Sequence of chain 1.K:
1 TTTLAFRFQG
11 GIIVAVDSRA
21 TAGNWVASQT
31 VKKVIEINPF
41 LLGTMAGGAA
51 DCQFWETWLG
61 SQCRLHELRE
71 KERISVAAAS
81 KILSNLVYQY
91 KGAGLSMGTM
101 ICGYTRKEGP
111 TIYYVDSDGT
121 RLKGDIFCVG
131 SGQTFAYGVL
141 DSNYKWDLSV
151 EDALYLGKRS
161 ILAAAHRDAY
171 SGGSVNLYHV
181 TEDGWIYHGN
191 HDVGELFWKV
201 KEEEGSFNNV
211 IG

Binding-site contacts:
Ligand atom C6 contacts residue HIS108 of chain 1.L at 3.7 Å.
Ligand atom C13 contacts residue ALA49 of chain 1.K at 4.1 Å (hydrophobic).
Ligand atom C13 contacts residue SER130 of chain 1.L at 4.0 Å.
Ligand atom C6 contacts residue ASP126 of chain 1.L at 4.0 Å.
Ligand atom N12 contacts residue SER130 of chain 1.L at 3.8 Å.
Ligand atom BR1 contacts residue ALA27 of chain 1.K at 4.0 Å.
Ligand atom C10 contacts residue TYR131 of chain 1.L at 3.8 Å (hydrophobic).
Ligand atom C18 contacts residue SER124 of chain 1.L at 3.6 Å.
Ligand atom C20 contacts residue SER130 of chain 1.L at 4.1 Å.
Ligand atom O21 contacts residue ALA20 of chain 1.K at 3.5 Å.
Ligand atom N22 contacts residue ARG137 of chain 1.L at 3.1 Å (salt-bridge).
Ligand atom C23 contacts residue TYR131 of chain 1.L at 4.1 Å (hydrophobic).
Ligand atom O21 contacts residue ALA49 of chain 1.K at 4.0 Å.
Ligand atom N22 contacts residue GLU134 of chain 1.L at 2.7 Å (salt-bridge).
Ligand atom C1 contacts residue HIS108 of chain 1.L at 3.7 Å.
Ligand atom C3 contacts residue ALA27 of chain 1.K at 4.2 Å (hydrophobic).
Ligand atom C10 contacts residue SER130 of chain 1.L at 3.5 Å.
Ligand atom N14 contacts residue ASP126 of chain 1.L at 3.8 Å.
Ligand atom C13 contacts residue VAL31 of chain 1.K at 3.9 Å (hydrophobic).
Ligand atom C18 contacts residue GLU134 of chain 1.L at 3.9 Å.
Ligand atom C23 contacts residue GLU132 of chain 1.L at 3.8 Å.
Ligand atom N17 contacts residue GLU134 of chain 1.L at 4.2 Å.
Ligand atom C20 contacts residue PHE125 of chain 1.L at 4.3 Å (hydrophobic).
Ligand atom N17 contacts residue GLU132 of chain 1.L at 4.2 Å.
Ligand atom C6 contacts residue PHE125 of chain 1.L at 3.8 Å (hydrophobic).
Ligand atom C16 contacts residue SER130 of chain 1.L at 4.0 Å.
Ligand atom C7 contacts residue ALA27 of chain 1.K at 4.0 Å (hydrophobic).
Ligand atom C23 contacts residue VAL31 of chain 1.K at 4.3 Å (hydrophobic).
Ligand atom C5 contacts residue ASP126 of chain 1.L at 3.9 Å.
Ligand atom BR1 contacts residue ALA20 of chain 1.K at 4.3 Å.
Ligand atom N22 contacts residue SER124 of chain 1.L at 3.3 Å (h-bond).
Ligand atom BR1 contacts residue THR21 of chain 1.K at 3.7 Å.
Ligand atom C10 contacts residue GLU132 of chain 1.L at 4.2 Å.
Ligand atom N19 contacts residue SER124 of chain 1.L at 3.2 Å (h-bond).
Ligand atom C11 contacts residue SER130 of chain 1.L at 4.2 Å.
Ligand atom C4 contacts residue ALA27 of chain 1.K at 4.1 Å (hydrophobic).
Ligand atom C18 contacts residue ARG137 of chain 1.L at 4.3 Å.
Ligand atom C20 contacts residue ASP126 of chain 1.L at 4.0 Å.
Ligand atom C11 contacts residue ALA20 of chain 1.K at 4.1 Å (hydrophobic).
Ligand atom C23 contacts residue SER130 of chain 1.L at 4.0 Å.

This small molecule binds to this protein.
Small molecule (SMILES): [H]/N=C1\N[C@H]2n3c(c(Br)c4ccccc43)C(=O)N3CCC[C@]23N1

Sequence of chain 1.L:
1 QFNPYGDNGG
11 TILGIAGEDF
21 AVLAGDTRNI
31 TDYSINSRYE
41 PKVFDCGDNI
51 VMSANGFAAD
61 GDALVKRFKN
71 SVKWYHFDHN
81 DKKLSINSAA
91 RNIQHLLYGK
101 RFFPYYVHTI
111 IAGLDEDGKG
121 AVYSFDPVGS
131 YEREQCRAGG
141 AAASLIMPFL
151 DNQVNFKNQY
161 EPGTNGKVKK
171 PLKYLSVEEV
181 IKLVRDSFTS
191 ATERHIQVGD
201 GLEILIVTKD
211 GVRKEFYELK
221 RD